Binding-site contacts:
Ligand atom S1 contacts residue GLY8 of chain 1.A at 3.7 Å.
Ligand atom C14 contacts residue TYR46 of chain 1.A at 4.3 Å (hydrophobic).
Ligand atom C1 contacts residue GLN70 of chain 1.A at 3.6 Å.
Ligand atom C5 contacts residue TYR12 of chain 1.A at 3.8 Å (hydrophobic).
Ligand atom C2 contacts residue GLY8 of chain 1.A at 4.1 Å.
Ligand atom C9 contacts residue VAL73 of chain 1.A at 3.3 Å (hydrophobic).
Ligand atom C6 contacts residue LEU9 of chain 1.A at 3.4 Å (hydrophobic).
Ligand atom C17 contacts residue TYR46 of chain 1.A at 3.6 Å (hydrophobic).
Ligand atom C15 contacts residue TYR46 of chain 1.A at 3.6 Å (hydrophobic).
Ligand atom C10 contacts residue GLN70 of chain 1.A at 3.2 Å.
Ligand atom N2 contacts residue TYR46 of chain 1.A at 3.8 Å.
Ligand atom C11 contacts residue GLN70 of chain 1.A at 3.2 Å.
Ligand atom C4 contacts residue GLN70 of chain 1.A at 3.2 Å.
Ligand atom C8 contacts residue GLN70 of chain 1.A at 3.2 Å.
Ligand atom C15 contacts residue LEU9 of chain 1.A at 4.2 Å (hydrophobic).
Ligand atom C7 contacts residue GLY8 of chain 1.A at 4.0 Å.
Ligand atom C15 contacts residue VAL6 of chain 1.A at 3.9 Å (hydrophobic).
Ligand atom C6 contacts residue ILE66 of chain 1.A at 4.1 Å (hydrophobic).
Ligand atom C5 contacts residue TYR46 of chain 1.A at 3.9 Å (hydrophobic).
Ligand atom C5 contacts residue GLN70 of chain 1.A at 3.8 Å.
Ligand atom C2 contacts residue GLN70 of chain 1.A at 4.1 Å.
Ligand atom C10 contacts residue THR74 of chain 1.A at 3.8 Å.
Ligand atom C9 contacts residue GLN70 of chain 1.A at 3.2 Å.
Ligand atom C6 contacts residue TYR12 of chain 1.A at 3.7 Å (hydrophobic).
Ligand atom C12 contacts residue TYR46 of chain 1.A at 3.1 Å (hydrophobic).
Ligand atom C1 contacts residue LEU9 of chain 1.A at 3.9 Å (hydrophobic).
Ligand atom C11 contacts residue THR74 of chain 1.A at 4.2 Å.
Ligand atom C17 contacts residue LEU9 of chain 1.A at 4.2 Å (hydrophobic).
Ligand atom C5 contacts residue ILE66 of chain 1.A at 3.6 Å (hydrophobic).
Ligand atom S1 contacts residue GLN70 of chain 1.A at 4.3 Å.
Ligand atom N1 contacts residue GLN70 of chain 1.A at 4.0 Å.
Ligand atom C3 contacts residue GLN70 of chain 1.A at 3.2 Å.
Ligand atom C13 contacts residue LEU9 of chain 1.A at 3.6 Å (hydrophobic).
Ligand atom C13 contacts residue TYR46 of chain 1.A at 3.8 Å (hydrophobic).
Ligand atom N1 contacts residue TYR46 of chain 1.A at 4.3 Å.
Ligand atom C2 contacts residue LEU9 of chain 1.A at 4.0 Å (hydrophobic).
Ligand atom C10 contacts residue VAL73 of chain 1.A at 3.3 Å (hydrophobic).
Ligand atom C12 contacts residue LEU9 of chain 1.A at 4.0 Å (hydrophobic).
Ligand atom C17 contacts residue GLN70 of chain 1.A at 3.4 Å.
Ligand atom C7 contacts residue LEU9 of chain 1.A at 3.8 Å (hydrophobic).

Sequence of chain 1.A:
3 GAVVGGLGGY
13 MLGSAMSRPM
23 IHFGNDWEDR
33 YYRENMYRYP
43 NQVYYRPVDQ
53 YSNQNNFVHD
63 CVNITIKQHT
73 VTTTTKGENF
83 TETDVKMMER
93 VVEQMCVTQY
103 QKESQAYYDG

The protein below binds the small molecule below.
Small molecule (SMILES): CN(C)CCCN1c2ccccc2Sc2ccccc21